Sequence of chain 2.A:
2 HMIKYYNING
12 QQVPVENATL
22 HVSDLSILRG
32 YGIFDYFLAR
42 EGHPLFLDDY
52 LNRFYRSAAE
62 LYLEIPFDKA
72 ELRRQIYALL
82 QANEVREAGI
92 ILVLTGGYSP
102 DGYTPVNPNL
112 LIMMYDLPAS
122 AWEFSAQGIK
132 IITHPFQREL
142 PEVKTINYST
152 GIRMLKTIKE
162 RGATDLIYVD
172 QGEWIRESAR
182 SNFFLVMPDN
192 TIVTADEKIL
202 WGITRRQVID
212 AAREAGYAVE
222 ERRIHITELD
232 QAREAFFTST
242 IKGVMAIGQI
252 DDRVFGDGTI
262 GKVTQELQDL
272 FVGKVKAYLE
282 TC

A protein and the small-molecule ligand that binds it are described below.
Small molecule (SMILES): Cc1ncc(COP(=O)(O)O)c(/C=N/Nc2ccccc2)c1O

Binding-site contacts:
Ligand atom O3P contacts residue THR205 of chain 2.A at 2.7 Å (h-bond).
Ligand atom O1P contacts residue GLY203 of chain 2.A at 3.4 Å.
Ligand atom O3 contacts residue ALA180 of chain 2.A at 3.3 Å (h-bond).
Ligand atom N1 contacts residue GLU178 of chain 2.A at 2.8 Å (salt-bridge).
Ligand atom N contacts residue LYS145 of chain 2.A at 2.7 Å (salt-bridge).
Ligand atom CD1 contacts residue PHE35 of chain 2.A at 3.6 Å (hydrophobic).
Ligand atom CZ contacts residue ARG30 of chain 1.A at 3.4 Å.
Ligand atom C2A contacts residue GLU178 of chain 2.A at 3.6 Å.
Ligand atom C4 contacts residue LYS145 of chain 2.A at 3.7 Å.
Ligand atom O2P contacts residue THR241 of chain 2.A at 2.6 Å (h-bond).
Ligand atom C3 contacts residue ARG181 of chain 2.A at 3.6 Å.
Ligand atom C2 contacts residue GLU178 of chain 2.A at 3.6 Å.
Ligand atom O4P contacts residue ARG54 of chain 2.A at 3.8 Å.
Ligand atom C4 contacts residue ARG181 of chain 2.A at 3.4 Å.
Ligand atom O3P contacts residue THR241 of chain 2.A at 3.5 Å (h-bond).
Ligand atom C5 contacts residue ARG181 of chain 2.A at 3.5 Å.
Ligand atom P contacts residue THR241 of chain 2.A at 3.5 Å.
Ligand atom C2A contacts residue ALA180 of chain 2.A at 3.3 Å (hydrophobic).
Ligand atom C2A contacts residue ARG139 of chain 2.A at 3.6 Å.
Ligand atom C6 contacts residue ASN183 of chain 2.A at 3.6 Å.
Ligand atom C5 contacts residue SER182 of chain 2.A at 3.7 Å.
Ligand atom C2 contacts residue ALA180 of chain 2.A at 3.7 Å (hydrophobic).
Ligand atom O3 contacts residue LYS145 of chain 2.A at 3.4 Å (salt-bridge).
Ligand atom N1 contacts residue LEU201 of chain 2.A at 3.7 Å.
Ligand atom O3P contacts residue SER240 of chain 2.A at 3.5 Å.
Ligand atom CD1 contacts residue ARG181 of chain 2.A at 3.7 Å.
Ligand atom C6 contacts residue GLU178 of chain 2.A at 3.7 Å.
Ligand atom O4P contacts residue GLY203 of chain 2.A at 3.5 Å.
Ligand atom O3 contacts residue TYR149 of chain 2.A at 2.7 Å (h-bond).
Ligand atom O1P contacts residue ARG54 of chain 2.A at 2.7 Å (salt-bridge).
Ligand atom N' contacts residue LYS145 of chain 2.A at 3.1 Å (salt-bridge).
Ligand atom C3 contacts residue LEU201 of chain 2.A at 3.7 Å (hydrophobic).
Ligand atom O3 contacts residue ARG181 of chain 2.A at 3.8 Å.
Ligand atom O1P contacts residue ILE204 of chain 2.A at 2.8 Å (h-bond).
Ligand atom C4A contacts residue ARG181 of chain 2.A at 3.5 Å.
Ligand atom CE1 contacts residue ARG181 of chain 2.A at 3.5 Å.
Ligand atom C4A contacts residue LYS145 of chain 2.A at 3.0 Å.
Ligand atom O3P contacts residue ILE204 of chain 2.A at 3.5 Å (h-bond).
Ligand atom P contacts residue ILE204 of chain 2.A at 3.6 Å.
Ligand atom C6 contacts residue SER182 of chain 2.A at 3.5 Å.

Sequence of chain 1.A:
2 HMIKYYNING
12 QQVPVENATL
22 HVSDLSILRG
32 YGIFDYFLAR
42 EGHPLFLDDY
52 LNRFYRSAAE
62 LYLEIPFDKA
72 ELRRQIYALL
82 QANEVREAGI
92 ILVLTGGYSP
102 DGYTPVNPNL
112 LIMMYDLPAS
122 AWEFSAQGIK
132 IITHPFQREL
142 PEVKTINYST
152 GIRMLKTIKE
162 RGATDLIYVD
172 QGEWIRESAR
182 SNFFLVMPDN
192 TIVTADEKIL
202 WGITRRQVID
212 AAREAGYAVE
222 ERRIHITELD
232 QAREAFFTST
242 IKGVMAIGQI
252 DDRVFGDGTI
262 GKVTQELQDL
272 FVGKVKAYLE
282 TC